Binding-site contacts:
Ligand atom N contacts residue CYS145 of chain 2.A at 3.6 Å (h-bond).
Ligand atom C19 contacts residue LEU141 of chain 2.A at 3.8 Å (hydrophobic).
Ligand atom C10 contacts residue CYS145 of chain 2.A at 3.6 Å (hydrophobic).
Ligand atom C2 contacts residue ARG188 of chain 2.A at 3.7 Å.
Ligand atom O3 contacts residue HIS172 of chain 2.A at 3.5 Å.
Ligand atom C5 contacts residue HIS41 of chain 2.A at 3.4 Å.
Ligand atom C4 contacts residue ASP187 of chain 2.A at 3.8 Å.
Ligand atom C5 contacts residue HIS164 of chain 2.A at 3.2 Å.
Ligand atom C18 contacts residue ASN142 of chain 2.A at 3.4 Å.
Ligand atom C13 contacts residue GLU166 of chain 2.A at 3.7 Å.
Ligand atom C13 contacts residue HIS163 of chain 2.A at 3.6 Å.
Ligand atom C3 contacts residue MET165 of chain 2.A at 3.3 Å (hydrophobic).
Ligand atom C17 contacts residue ASN142 of chain 2.A at 3.5 Å.
Ligand atom O1 contacts residue HIS164 of chain 2.A at 3.8 Å.
Ligand atom O3 contacts residue HIS163 of chain 2.A at 2.6 Å (h-bond).
Ligand atom O2 contacts residue ASN142 of chain 2.A at 3.3 Å (h-bond).
Ligand atom C8 contacts residue HIS41 of chain 2.A at 3.2 Å.
Ligand atom C5 contacts residue MET165 of chain 2.A at 3.6 Å (hydrophobic).
Ligand atom C contacts residue GLN189 of chain 2.A at 3.6 Å.
Ligand atom C2 contacts residue GLN189 of chain 2.A at 3.8 Å.
Ligand atom C14 contacts residue ASN142 of chain 2.A at 3.6 Å.
Ligand atom O2 contacts residue GLY143 of chain 2.A at 3.3 Å (h-bond).
Ligand atom N1 contacts residue PHE140 of chain 2.A at 3.1 Å (h-bond).
Ligand atom O2 contacts residue CYS145 of chain 2.A at 3.7 Å.
Ligand atom O3 contacts residue GLU166 of chain 2.A at 3.5 Å.
Ligand atom C4 contacts residue MET49 of chain 2.A at 3.4 Å (hydrophobic).
Ligand atom C3 contacts residue ASP187 of chain 2.A at 3.7 Å.
Ligand atom N1 contacts residue GLU166 of chain 2.A at 3.4 Å (salt-bridge).
Ligand atom F contacts residue ASN142 of chain 2.A at 3.4 Å.
Ligand atom O3 contacts residue PHE140 of chain 2.A at 3.2 Å.
Ligand atom C14 contacts residue LEU141 of chain 2.A at 3.5 Å (hydrophobic).
Ligand atom C5 contacts residue MET49 of chain 2.A at 3.6 Å (hydrophobic).
Ligand atom C15 contacts residue ASN142 of chain 2.A at 3.7 Å.
Ligand atom C19 contacts residue ASN142 of chain 2.A at 3.6 Å.
Ligand atom C3 contacts residue ARG188 of chain 2.A at 3.4 Å.
Ligand atom C3 contacts residue MET49 of chain 2.A at 3.6 Å (hydrophobic).
Ligand atom C15 contacts residue LEU141 of chain 2.A at 3.8 Å (hydrophobic).
Ligand atom C16 contacts residue ASN142 of chain 2.A at 3.7 Å.
Ligand atom C4 contacts residue MET165 of chain 2.A at 3.5 Å (hydrophobic).
Ligand atom N1 contacts residue LEU141 of chain 2.A at 3.8 Å.

Sequence of chain 2.A:
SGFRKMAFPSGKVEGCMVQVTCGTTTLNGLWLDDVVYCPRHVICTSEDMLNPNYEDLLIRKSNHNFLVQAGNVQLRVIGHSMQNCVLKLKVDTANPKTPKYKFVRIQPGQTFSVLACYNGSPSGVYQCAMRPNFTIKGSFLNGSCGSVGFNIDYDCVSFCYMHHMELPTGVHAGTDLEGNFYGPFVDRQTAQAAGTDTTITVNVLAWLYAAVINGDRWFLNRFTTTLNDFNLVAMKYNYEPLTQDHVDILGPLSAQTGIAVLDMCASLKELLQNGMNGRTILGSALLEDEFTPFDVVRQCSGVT

This protein binds this small molecule.
Small molecule (SMILES): COc1ccccc1O[C@H](C)CNC(=O)c1cc(=O)[nH]c2ccc(F)cc12

Sequence of chain 1.A:
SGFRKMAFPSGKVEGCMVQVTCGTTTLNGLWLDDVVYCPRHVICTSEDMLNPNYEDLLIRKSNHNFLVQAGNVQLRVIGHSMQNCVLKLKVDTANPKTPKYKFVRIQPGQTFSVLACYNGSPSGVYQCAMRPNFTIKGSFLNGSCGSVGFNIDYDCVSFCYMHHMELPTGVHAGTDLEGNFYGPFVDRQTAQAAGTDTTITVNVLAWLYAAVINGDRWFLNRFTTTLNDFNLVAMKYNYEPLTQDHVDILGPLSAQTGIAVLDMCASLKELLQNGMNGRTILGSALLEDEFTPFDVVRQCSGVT